Binding-site contacts:
Ligand atom C8 contacts residue TYR105 of chain 1.A at 3.7 Å (hydrophobic).
Ligand atom O9 contacts residue TYR105 of chain 1.A at 3.4 Å.
Ligand atom O4 contacts residue PHE70 of chain 1.B at 3.4 Å.
Ligand atom N5 contacts residue SER71 of chain 1.B at 3.5 Å (h-bond).
Ligand atom C6 contacts residue ARG269 of chain 1.A at 3.5 Å.
Ligand atom O8 contacts residue ARG269 of chain 1.A at 2.7 Å (salt-bridge).
Ligand atom C9 contacts residue ARG269 of chain 1.A at 3.7 Å.
Ligand atom C7 contacts residue ARG269 of chain 1.A at 3.4 Å.
Ligand atom N5 contacts residue ARG269 of chain 1.A at 3.5 Å (salt-bridge).
Ligand atom C10 contacts residue ARG269 of chain 1.A at 3.6 Å.
Ligand atom O1B contacts residue TYR105 of chain 1.A at 3.3 Å.
Ligand atom C6 contacts residue ARG208 of chain 1.C at 3.8 Å.
Ligand atom C11 contacts residue GLU69 of chain 1.B at 3.4 Å.
Ligand atom O6 contacts residue THR65 of chain 1.A at 3.5 Å.
Ligand atom O9 contacts residue GLU89 of chain 1.A at 3.0 Å (salt-bridge).
Ligand atom O8 contacts residue TYR105 of chain 1.A at 3.6 Å.
Ligand atom O4 contacts residue SER71 of chain 1.B at 2.6 Å (h-bond).
Ligand atom C3 contacts residue SER71 of chain 1.B at 3.8 Å.
Ligand atom C4 contacts residue SER71 of chain 1.B at 3.4 Å.
Ligand atom O3 contacts residue ARG208 of chain 1.C at 3.6 Å (salt-bridge).
Ligand atom O1 contacts residue SER95 of chain 1.A at 2.8 Å (h-bond).
Ligand atom O8 contacts residue ARG109 of chain 1.A at 3.4 Å.
Ligand atom O5 contacts residue TYR100 of chain 1.A at 3.6 Å.
Ligand atom C10 contacts residue SER71 of chain 1.B at 3.6 Å.
Ligand atom O5 contacts residue SER95 of chain 1.A at 3.0 Å (h-bond).
Ligand atom O9 contacts residue ARG109 of chain 1.A at 3.2 Å.
Ligand atom C3 contacts residue GLU72 of chain 1.B at 3.7 Å.
Ligand atom C9 contacts residue GLU89 of chain 1.A at 3.2 Å.
Ligand atom C11 contacts residue ARG269 of chain 1.A at 3.3 Å.
Ligand atom C8 contacts residue ARG269 of chain 1.A at 3.5 Å.
Ligand atom O10 contacts residue SER71 of chain 1.B at 3.4 Å (h-bond).
Ligand atom C1 contacts residue SER95 of chain 1.A at 3.1 Å.
Ligand atom O4 contacts residue GLU72 of chain 1.B at 3.1 Å (salt-bridge).
Ligand atom C5 contacts residue SER71 of chain 1.B at 3.1 Å.
Ligand atom O1 contacts residue TYR100 of chain 1.A at 3.1 Å.
Ligand atom C11 contacts residue PHE70 of chain 1.B at 3.8 Å (hydrophobic).
Ligand atom C6 contacts residue TYR105 of chain 1.A at 3.5 Å (hydrophobic).
Ligand atom C2 contacts residue TYR100 of chain 1.A at 3.5 Å (hydrophobic).
Ligand atom O2 contacts residue TYR100 of chain 1.A at 3.2 Å (h-bond).
Ligand atom O6 contacts residue VAL102 of chain 1.A at 3.3 Å (h-bond).

Sequence of chain 1.C:
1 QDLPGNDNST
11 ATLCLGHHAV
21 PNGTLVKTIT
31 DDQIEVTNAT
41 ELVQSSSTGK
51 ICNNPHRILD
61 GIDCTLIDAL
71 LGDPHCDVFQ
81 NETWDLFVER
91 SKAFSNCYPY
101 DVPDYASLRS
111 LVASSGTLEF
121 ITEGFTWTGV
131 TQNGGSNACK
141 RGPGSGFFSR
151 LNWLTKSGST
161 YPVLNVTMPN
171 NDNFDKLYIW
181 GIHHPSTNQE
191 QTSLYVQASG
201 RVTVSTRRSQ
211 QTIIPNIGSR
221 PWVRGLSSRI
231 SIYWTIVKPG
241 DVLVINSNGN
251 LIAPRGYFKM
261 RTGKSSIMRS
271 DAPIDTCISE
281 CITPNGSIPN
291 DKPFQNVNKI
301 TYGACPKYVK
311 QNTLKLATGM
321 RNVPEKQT

Sequence of chain 1.A:
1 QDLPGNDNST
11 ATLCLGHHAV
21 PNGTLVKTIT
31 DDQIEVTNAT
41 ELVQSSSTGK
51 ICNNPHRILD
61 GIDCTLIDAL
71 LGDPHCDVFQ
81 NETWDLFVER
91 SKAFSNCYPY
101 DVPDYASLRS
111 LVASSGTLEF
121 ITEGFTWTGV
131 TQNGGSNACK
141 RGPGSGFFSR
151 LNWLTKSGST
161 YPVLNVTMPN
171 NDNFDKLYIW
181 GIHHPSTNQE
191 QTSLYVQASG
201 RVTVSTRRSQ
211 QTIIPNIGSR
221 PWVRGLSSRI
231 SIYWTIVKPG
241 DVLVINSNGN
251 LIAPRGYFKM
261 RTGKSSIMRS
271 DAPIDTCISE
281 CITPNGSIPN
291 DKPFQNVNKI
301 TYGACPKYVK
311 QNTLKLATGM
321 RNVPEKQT

This small molecule binds to this protein.
Small molecule (SMILES): CC(=O)N[C@H]1[C@H]([C@H](O)[C@H](O)CO)O[C@@](O[C@H]2[C@@H](O)[C@@H](CO)O[C@@H](O[C@H]3[C@H](O)[C@@H](O)[C@H](O)O[C@@H]3CO)[C@@H]2O)(C(=O)O)C[C@@H]1O

Sequence of chain 1.B:
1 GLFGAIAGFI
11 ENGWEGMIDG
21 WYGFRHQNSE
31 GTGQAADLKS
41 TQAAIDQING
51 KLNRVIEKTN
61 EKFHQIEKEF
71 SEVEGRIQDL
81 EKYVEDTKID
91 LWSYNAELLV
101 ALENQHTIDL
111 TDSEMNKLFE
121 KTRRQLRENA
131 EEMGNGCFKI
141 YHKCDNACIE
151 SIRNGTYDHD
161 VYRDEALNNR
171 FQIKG